Sequence of chain 1.C:
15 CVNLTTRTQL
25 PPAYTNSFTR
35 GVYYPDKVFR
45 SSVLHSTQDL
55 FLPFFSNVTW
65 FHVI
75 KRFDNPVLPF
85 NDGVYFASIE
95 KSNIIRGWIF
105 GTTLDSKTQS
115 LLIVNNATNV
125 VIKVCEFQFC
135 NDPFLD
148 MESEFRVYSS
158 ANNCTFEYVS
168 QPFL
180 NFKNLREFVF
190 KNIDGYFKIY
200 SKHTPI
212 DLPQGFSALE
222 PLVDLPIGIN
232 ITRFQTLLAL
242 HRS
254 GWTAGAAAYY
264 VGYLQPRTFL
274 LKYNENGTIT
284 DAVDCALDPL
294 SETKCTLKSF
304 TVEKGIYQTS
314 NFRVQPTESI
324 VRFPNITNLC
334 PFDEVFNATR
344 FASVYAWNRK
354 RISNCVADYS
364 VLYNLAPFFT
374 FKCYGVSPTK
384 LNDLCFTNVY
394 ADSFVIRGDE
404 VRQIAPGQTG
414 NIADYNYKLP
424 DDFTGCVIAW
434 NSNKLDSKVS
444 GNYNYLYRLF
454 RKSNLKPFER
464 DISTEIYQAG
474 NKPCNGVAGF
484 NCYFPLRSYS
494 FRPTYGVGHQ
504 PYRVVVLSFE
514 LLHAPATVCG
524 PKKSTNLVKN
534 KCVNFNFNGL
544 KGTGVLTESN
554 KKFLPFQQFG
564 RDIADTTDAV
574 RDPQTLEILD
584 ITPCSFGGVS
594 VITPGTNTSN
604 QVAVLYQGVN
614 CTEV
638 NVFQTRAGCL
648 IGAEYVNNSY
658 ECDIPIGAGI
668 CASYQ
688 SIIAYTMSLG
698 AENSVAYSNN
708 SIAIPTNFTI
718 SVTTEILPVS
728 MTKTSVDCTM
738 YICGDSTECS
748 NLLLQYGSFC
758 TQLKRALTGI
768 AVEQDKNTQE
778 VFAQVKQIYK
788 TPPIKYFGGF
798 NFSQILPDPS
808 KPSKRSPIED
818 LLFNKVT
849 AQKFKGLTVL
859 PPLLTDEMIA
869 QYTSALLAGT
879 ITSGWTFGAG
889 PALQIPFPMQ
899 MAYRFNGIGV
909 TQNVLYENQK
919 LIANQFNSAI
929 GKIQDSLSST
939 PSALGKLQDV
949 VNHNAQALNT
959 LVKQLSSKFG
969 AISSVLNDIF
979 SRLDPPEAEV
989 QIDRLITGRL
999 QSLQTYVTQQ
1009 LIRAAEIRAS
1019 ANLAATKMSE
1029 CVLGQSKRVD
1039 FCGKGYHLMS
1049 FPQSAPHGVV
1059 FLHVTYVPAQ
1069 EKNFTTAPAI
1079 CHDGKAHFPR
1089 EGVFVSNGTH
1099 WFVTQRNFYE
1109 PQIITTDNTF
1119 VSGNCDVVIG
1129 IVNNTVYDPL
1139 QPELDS

Sequence of chain 1.A:
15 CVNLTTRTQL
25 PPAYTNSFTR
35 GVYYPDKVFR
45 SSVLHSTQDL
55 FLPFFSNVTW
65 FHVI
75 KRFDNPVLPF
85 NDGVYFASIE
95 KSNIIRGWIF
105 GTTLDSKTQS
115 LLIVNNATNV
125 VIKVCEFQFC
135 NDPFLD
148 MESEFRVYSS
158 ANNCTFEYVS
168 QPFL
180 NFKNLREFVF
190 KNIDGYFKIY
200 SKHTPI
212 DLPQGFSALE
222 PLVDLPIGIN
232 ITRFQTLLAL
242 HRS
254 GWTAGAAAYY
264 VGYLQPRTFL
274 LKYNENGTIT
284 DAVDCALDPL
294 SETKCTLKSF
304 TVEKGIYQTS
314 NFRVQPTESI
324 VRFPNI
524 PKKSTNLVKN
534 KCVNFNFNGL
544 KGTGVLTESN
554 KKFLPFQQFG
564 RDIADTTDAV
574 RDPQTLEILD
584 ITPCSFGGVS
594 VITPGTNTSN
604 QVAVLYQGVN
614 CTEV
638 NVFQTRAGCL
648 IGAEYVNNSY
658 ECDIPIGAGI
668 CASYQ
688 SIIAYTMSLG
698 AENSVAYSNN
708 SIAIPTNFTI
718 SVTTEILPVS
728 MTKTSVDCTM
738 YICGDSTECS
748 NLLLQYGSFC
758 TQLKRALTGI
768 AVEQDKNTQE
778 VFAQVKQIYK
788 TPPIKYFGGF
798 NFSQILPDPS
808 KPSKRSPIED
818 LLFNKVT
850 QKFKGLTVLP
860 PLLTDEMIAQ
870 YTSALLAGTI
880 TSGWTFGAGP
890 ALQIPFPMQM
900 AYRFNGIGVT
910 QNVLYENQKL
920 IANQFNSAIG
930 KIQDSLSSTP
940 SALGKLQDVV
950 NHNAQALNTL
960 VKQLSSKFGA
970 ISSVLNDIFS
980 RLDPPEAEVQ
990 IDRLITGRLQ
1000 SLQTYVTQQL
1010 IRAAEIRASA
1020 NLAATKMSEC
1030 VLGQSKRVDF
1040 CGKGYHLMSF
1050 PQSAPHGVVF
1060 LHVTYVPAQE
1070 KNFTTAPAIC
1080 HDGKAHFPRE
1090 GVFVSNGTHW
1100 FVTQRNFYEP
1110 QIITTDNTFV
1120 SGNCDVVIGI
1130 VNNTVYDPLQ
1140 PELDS

A small-molecule ligand and the protein it binds are described below.
Small molecule (SMILES): CC(=O)N[C@@H]1[C@@H](O)[C@H](O)[C@@H](CO)O[C@H]1O

Binding-site contacts:
Ligand atom C7 contacts residue ASN277 of chain 1.C at 3.8 Å.
Ligand atom C1 contacts residue GLU278 of chain 1.C at 3.4 Å.
Ligand atom N2 contacts residue GLU278 of chain 1.C at 2.6 Å (salt-bridge).
Ligand atom C3 contacts residue ASN279 of chain 1.C at 3.8 Å.
Ligand atom C1 contacts residue ASN279 of chain 1.C at 1.4 Å.
Ligand atom C7 contacts residue ASN279 of chain 1.C at 3.3 Å.
Ligand atom C8 contacts residue ASN279 of chain 1.C at 4.4 Å.
Ligand atom C5 contacts residue ASN279 of chain 1.C at 3.7 Å.
Ligand atom C3 contacts residue GLU278 of chain 1.C at 3.9 Å.
Ligand atom C2 contacts residue GLU278 of chain 1.C at 3.4 Å.
Ligand atom O7 contacts residue ASN279 of chain 1.C at 3.3 Å (h-bond).
Ligand atom O6 contacts residue LYS555 of chain 1.A at 3.4 Å.
Ligand atom O7 contacts residue ASN277 of chain 1.C at 3.8 Å.
Ligand atom C8 contacts residue GLU278 of chain 1.C at 3.5 Å.
Ligand atom O5 contacts residue ASN279 of chain 1.C at 2.4 Å (h-bond).
Ligand atom N2 contacts residue ASN279 of chain 1.C at 2.9 Å (h-bond).
Ligand atom C2 contacts residue ASN279 of chain 1.C at 2.5 Å.
Ligand atom C7 contacts residue GLU278 of chain 1.C at 3.4 Å.
Ligand atom C4 contacts residue ASN279 of chain 1.C at 4.2 Å.
Ligand atom C8 contacts residue ASN277 of chain 1.C at 3.4 Å.